Binding-site contacts:
Ligand atom N2 contacts residue ASN58 of chain 1.K at 4.4 Å.
Ligand atom C1 contacts residue ASN107 of chain 1.P at 1.4 Å.
Ligand atom C6 contacts residue THR109 of chain 1.P at 4.0 Å.
Ligand atom C8 contacts residue TRP88 of chain 1.L at 3.6 Å (hydrophobic).
Ligand atom C6 contacts residue THR115 of chain 1.K at 3.4 Å.
Ligand atom C2 contacts residue ASN107 of chain 1.P at 2.5 Å.
Ligand atom C3 contacts residue THR94 of chain 1.L at 3.9 Å.
Ligand atom C8 contacts residue PHE114 of chain 1.K at 3.9 Å (hydrophobic).
Ligand atom C3 contacts residue ASP56 of chain 1.K at 4.5 Å.
Ligand atom C2 contacts residue ASP56 of chain 1.K at 4.1 Å.
Ligand atom O7 contacts residue ASN58 of chain 1.K at 2.5 Å (h-bond).
Ligand atom O7 contacts residue ASN107 of chain 1.P at 3.1 Å (h-bond).
Ligand atom C5 contacts residue ASN107 of chain 1.P at 3.7 Å.
Ligand atom C7 contacts residue ASN107 of chain 1.P at 3.1 Å.
Ligand atom O6 contacts residue THR109 of chain 1.P at 4.2 Å.
Ligand atom O7 contacts residue ASP89 of chain 1.L at 4.0 Å.
Ligand atom C7 contacts residue ASN58 of chain 1.K at 3.7 Å.
Ligand atom C3 contacts residue ASN107 of chain 1.P at 3.8 Å.
Ligand atom O5 contacts residue ASN107 of chain 1.P at 2.5 Å (h-bond).
Ligand atom N2 contacts residue THR94 of chain 1.L at 3.6 Å.
Ligand atom C8 contacts residue ARG92 of chain 1.L at 4.4 Å.
Ligand atom C4 contacts residue ASP56 of chain 1.K at 3.9 Å.
Ligand atom C5 contacts residue ASP56 of chain 1.K at 4.4 Å.
Ligand atom O3 contacts residue THR94 of chain 1.L at 4.4 Å.
Ligand atom N2 contacts residue ASN107 of chain 1.P at 2.8 Å (h-bond).
Ligand atom C2 contacts residue THR94 of chain 1.L at 4.2 Å.
Ligand atom O5 contacts residue THR109 of chain 1.P at 4.3 Å.
Ligand atom O3 contacts residue ASN58 of chain 1.K at 4.1 Å.
Ligand atom C8 contacts residue ASP89 of chain 1.L at 3.3 Å.
Ligand atom C7 contacts residue ASP89 of chain 1.L at 4.0 Å.
Ligand atom C4 contacts residue ASN107 of chain 1.P at 4.3 Å.
Ligand atom O2 contacts residue ASP56 of chain 1.K at 2.7 Å (salt-bridge).
Ligand atom C7 contacts residue PHE114 of chain 1.K at 4.1 Å (hydrophobic).
Ligand atom O6 contacts residue ASP56 of chain 1.K at 3.7 Å.
Ligand atom C6 contacts residue ASP56 of chain 1.K at 3.8 Å.
Ligand atom O6 contacts residue THR115 of chain 1.K at 2.4 Å (h-bond).
Ligand atom C2 contacts residue ASN58 of chain 1.K at 4.3 Å.
Ligand atom C1 contacts residue THR94 of chain 1.L at 4.5 Å.
Ligand atom O7 contacts residue PHE114 of chain 1.K at 3.4 Å.
Ligand atom C8 contacts residue ASN107 of chain 1.P at 4.2 Å.

Sequence of chain 1.L:
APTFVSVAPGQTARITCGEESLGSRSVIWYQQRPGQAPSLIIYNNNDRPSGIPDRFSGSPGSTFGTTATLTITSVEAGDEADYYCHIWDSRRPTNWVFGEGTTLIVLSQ

Sequence of chain 1.P:
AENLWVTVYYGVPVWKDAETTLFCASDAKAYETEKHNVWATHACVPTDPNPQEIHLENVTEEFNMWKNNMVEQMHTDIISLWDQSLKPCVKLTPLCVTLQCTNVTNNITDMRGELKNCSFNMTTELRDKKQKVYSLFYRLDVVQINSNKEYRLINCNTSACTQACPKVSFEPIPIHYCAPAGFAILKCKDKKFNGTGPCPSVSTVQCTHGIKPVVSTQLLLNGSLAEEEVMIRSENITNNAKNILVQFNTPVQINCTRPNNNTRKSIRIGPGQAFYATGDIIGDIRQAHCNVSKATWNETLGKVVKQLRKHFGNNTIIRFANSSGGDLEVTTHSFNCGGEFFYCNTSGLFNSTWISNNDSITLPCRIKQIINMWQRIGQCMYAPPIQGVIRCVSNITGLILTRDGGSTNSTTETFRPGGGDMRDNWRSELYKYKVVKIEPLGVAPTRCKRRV

Sequence of chain 1.K:
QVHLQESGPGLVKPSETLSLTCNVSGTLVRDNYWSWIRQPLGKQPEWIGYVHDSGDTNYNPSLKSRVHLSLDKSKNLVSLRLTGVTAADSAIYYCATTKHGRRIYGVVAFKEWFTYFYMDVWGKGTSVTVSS

The protein below binds the small molecule below.
Small molecule (SMILES): CC(=O)N[C@H]1[C@H](O[C@H]2[C@H](O)[C@@H](NC(C)=O)CO[C@@H]2CO)O[C@H](CO)[C@@H](O[C@@H]2O[C@H](CO)[C@@H](O)[C@H](O[C@H]3O[C@H](CO)[C@@H](O)[C@H](O)[C@@H]3O)[C@@H]2O)[C@@H]1O